Sequence of chain 33.C:
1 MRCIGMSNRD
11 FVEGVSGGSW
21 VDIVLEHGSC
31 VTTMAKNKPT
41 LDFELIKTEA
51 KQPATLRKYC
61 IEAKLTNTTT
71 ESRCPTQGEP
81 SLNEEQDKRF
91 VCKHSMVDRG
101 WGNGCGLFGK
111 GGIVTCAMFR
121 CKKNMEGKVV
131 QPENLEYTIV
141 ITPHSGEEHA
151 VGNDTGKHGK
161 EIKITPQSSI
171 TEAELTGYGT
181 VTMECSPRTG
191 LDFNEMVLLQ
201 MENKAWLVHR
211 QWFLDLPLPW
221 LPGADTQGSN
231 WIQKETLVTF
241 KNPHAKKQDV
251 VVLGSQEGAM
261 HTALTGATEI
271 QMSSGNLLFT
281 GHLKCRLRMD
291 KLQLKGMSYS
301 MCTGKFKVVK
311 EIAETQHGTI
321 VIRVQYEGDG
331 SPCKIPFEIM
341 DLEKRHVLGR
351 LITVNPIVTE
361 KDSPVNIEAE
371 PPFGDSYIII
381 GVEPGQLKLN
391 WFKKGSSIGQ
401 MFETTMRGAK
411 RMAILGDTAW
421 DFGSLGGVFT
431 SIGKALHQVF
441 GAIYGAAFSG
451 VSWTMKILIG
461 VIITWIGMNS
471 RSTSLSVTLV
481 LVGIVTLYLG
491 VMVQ

Binding-site contacts:
Ligand atom C7 contacts residue ASN67 of chain 33.C at 3.3 Å.
Ligand atom O7 contacts residue SER300 of chain 32.E at 4.3 Å.
Ligand atom C2 contacts residue MET118 of chain 33.C at 4.5 Å (hydrophobic).
Ligand atom C8 contacts residue PHE90 of chain 33.C at 3.7 Å (hydrophobic).
Ligand atom C2 contacts residue ASN67 of chain 33.C at 2.5 Å.
Ligand atom C8 contacts residue SER300 of chain 32.E at 1.9 Å.
Ligand atom C8 contacts residue MET118 of chain 33.C at 3.8 Å (hydrophobic).
Ligand atom C1 contacts residue ASN67 of chain 33.C at 1.4 Å.
Ligand atom C8 contacts residue ASN67 of chain 33.C at 4.4 Å.
Ligand atom C7 contacts residue SER300 of chain 32.E at 3.4 Å.
Ligand atom O5 contacts residue ASN67 of chain 33.C at 2.4 Å (h-bond).
Ligand atom C7 contacts residue MET118 of chain 33.C at 4.0 Å (hydrophobic).
Ligand atom C8 contacts residue ARG89 of chain 33.C at 3.3 Å.
Ligand atom O7 contacts residue PHE90 of chain 33.C at 4.4 Å.
Ligand atom N2 contacts residue SER300 of chain 32.E at 3.9 Å.
Ligand atom C1 contacts residue MET118 of chain 33.C at 4.1 Å (hydrophobic).
Ligand atom N2 contacts residue MET118 of chain 33.C at 3.6 Å.
Ligand atom C7 contacts residue PHE90 of chain 33.C at 4.2 Å (hydrophobic).
Ligand atom C5 contacts residue ASN67 of chain 33.C at 3.7 Å.
Ligand atom C4 contacts residue ASN67 of chain 33.C at 4.2 Å.
Ligand atom N2 contacts residue ASN67 of chain 33.C at 2.9 Å (h-bond).
Ligand atom C3 contacts residue ASN67 of chain 33.C at 3.8 Å.
Ligand atom O7 contacts residue ASN67 of chain 33.C at 3.3 Å (h-bond).

Sequence of chain 32.E:
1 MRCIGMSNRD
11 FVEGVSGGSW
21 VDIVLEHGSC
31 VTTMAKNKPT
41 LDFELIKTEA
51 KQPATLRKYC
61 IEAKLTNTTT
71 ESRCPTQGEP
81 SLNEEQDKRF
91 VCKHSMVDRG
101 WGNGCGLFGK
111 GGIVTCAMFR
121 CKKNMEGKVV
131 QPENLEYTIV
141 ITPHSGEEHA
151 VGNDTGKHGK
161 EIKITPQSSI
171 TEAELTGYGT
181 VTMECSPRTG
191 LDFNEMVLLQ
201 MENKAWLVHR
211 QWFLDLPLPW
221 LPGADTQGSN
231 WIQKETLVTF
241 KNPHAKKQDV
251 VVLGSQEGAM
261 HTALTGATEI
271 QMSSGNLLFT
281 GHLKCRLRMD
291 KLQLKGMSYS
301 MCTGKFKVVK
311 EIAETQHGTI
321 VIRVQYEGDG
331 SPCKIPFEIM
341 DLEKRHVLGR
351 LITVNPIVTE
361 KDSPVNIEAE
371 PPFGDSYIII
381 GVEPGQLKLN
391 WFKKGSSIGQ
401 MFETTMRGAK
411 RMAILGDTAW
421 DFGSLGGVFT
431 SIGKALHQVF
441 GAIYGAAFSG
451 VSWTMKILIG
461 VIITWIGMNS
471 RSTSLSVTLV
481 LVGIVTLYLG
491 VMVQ

A small-molecule ligand and the protein it binds are described below.
Small molecule (SMILES): CC(=O)N[C@@H]1[C@@H](O)[C@H](O)[C@@H](CO)O[C@H]1O